Sequence of chain 1.A:
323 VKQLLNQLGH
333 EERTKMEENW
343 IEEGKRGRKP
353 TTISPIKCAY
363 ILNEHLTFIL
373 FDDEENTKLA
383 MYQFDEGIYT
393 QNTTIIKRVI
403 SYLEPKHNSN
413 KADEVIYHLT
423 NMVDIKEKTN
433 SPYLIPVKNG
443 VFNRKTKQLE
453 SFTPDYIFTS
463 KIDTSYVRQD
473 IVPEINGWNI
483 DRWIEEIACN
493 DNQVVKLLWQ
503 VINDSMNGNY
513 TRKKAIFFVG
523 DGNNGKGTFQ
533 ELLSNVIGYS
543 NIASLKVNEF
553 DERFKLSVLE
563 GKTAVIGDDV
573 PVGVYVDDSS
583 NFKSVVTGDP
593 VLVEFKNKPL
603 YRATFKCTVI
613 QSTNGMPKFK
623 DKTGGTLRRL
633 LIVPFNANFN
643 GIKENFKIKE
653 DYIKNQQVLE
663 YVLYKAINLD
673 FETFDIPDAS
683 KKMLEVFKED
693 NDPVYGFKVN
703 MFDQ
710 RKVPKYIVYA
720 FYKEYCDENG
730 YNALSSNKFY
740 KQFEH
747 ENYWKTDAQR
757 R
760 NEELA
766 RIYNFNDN

Binding-site contacts:
Ligand atom C8 contacts residue PHE641 of chain 1.A at 3.6 Å (hydrophobic).
Ligand atom O1A contacts residue THR530 of chain 1.A at 3.2 Å (h-bond).
Ligand atom N7 contacts residue TRP485 of chain 1.A at 3.0 Å (h-bond).
Ligand atom N3 contacts residue ASN647 of chain 1.A at 3.0 Å (h-bond).
Ligand atom O3A contacts residue ASN525 of chain 1.A at 2.9 Å (h-bond).
Ligand atom O1G contacts residue ARG631 of chain 1.B at 2.4 Å (salt-bridge).
Ligand atom O2' contacts residue LYS651 of chain 1.A at 3.5 Å.
Ligand atom O1B contacts residue GLY524 of chain 1.A at 2.9 Å (h-bond).
Ligand atom PG contacts residue ARG631 of chain 1.B at 3.5 Å.
Ligand atom PB contacts residue ARG630 of chain 1.B at 3.5 Å.
Ligand atom C2 contacts residue LYS645 of chain 1.A at 3.5 Å.
Ligand atom N3 contacts residue GLU646 of chain 1.A at 3.6 Å.
Ligand atom N3B contacts residue GLY529 of chain 1.A at 3.4 Å (h-bond).
Ligand atom N6 contacts residue TRP485 of chain 1.A at 3.2 Å.
Ligand atom O2B contacts residue GLY524 of chain 1.A at 3.0 Å (h-bond).
Ligand atom O2' contacts residue ASN647 of chain 1.A at 2.4 Å (h-bond).
Ligand atom C2 contacts residue ASN647 of chain 1.A at 3.4 Å.
Ligand atom O1A contacts residue LYS528 of chain 1.A at 3.3 Å (salt-bridge).
Ligand atom O2' contacts residue PHE648 of chain 1.A at 3.5 Å.
Ligand atom N9 contacts residue PHE641 of chain 1.A at 3.6 Å.
Ligand atom N6 contacts residue GLU488 of chain 1.A at 2.6 Å (salt-bridge).
Ligand atom O1G contacts residue ARG630 of chain 1.B at 2.5 Å (salt-bridge).
Ligand atom O1A contacts residue GLY529 of chain 1.A at 2.8 Å (h-bond).
Ligand atom C6 contacts residue PHE641 of chain 1.A at 3.4 Å (hydrophobic).
Ligand atom O1B contacts residue GLY527 of chain 1.A at 3.5 Å (h-bond).
Ligand atom N1 contacts residue ASN647 of chain 1.A at 3.4 Å (h-bond).
Ligand atom O1B contacts residue ASN526 of chain 1.A at 3.2 Å (h-bond).
Ligand atom O1B contacts residue LYS528 of chain 1.A at 2.3 Å (salt-bridge).
Ligand atom O3G contacts residue ASP570 of chain 1.A at 3.6 Å (salt-bridge).
Ligand atom N6 contacts residue PHE641 of chain 1.A at 3.5 Å.
Ligand atom PB contacts residue GLY524 of chain 1.A at 3.5 Å.
Ligand atom O2B contacts residue ARG630 of chain 1.B at 2.4 Å (salt-bridge).
Ligand atom O5' contacts residue ASN525 of chain 1.A at 3.5 Å (h-bond).
Ligand atom C4 contacts residue PHE641 of chain 1.A at 3.5 Å (hydrophobic).
Ligand atom O1A contacts residue GLY527 of chain 1.A at 3.3 Å.
Ligand atom O3A contacts residue ARG630 of chain 1.B at 3.5 Å (salt-bridge).
Ligand atom N7 contacts residue ILE650 of chain 1.A at 3.5 Å.
Ligand atom PB contacts residue LYS528 of chain 1.A at 3.5 Å.
Ligand atom N7 contacts residue PHE641 of chain 1.A at 3.2 Å.
Ligand atom C5 contacts residue PHE641 of chain 1.A at 3.4 Å (hydrophobic).

Sequence of chain 1.B:
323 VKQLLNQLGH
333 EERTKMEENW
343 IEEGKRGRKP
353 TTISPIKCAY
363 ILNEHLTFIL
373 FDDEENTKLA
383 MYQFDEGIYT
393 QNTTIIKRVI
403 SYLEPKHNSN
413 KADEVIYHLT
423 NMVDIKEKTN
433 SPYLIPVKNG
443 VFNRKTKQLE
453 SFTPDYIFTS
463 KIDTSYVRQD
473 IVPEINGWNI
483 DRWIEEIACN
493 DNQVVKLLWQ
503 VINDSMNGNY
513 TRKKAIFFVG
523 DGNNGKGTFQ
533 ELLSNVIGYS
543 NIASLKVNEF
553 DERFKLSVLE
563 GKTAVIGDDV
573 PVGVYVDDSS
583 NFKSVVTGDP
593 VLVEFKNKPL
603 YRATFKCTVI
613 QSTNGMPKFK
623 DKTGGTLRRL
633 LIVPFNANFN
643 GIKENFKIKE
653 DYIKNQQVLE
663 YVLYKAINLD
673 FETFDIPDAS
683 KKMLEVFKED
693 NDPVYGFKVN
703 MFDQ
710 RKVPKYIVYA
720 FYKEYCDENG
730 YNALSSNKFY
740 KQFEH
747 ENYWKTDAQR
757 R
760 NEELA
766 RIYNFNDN

The protein below binds the small molecule below.
Small molecule (SMILES): Nc1ncnc2c1ncn2[C@@H]1O[C@H](CO[P](=O)(O)O[P](=O)(O)NP(=O)(O)O)[C@@H](O)[C@H]1O